Sequence of chain 1.J:
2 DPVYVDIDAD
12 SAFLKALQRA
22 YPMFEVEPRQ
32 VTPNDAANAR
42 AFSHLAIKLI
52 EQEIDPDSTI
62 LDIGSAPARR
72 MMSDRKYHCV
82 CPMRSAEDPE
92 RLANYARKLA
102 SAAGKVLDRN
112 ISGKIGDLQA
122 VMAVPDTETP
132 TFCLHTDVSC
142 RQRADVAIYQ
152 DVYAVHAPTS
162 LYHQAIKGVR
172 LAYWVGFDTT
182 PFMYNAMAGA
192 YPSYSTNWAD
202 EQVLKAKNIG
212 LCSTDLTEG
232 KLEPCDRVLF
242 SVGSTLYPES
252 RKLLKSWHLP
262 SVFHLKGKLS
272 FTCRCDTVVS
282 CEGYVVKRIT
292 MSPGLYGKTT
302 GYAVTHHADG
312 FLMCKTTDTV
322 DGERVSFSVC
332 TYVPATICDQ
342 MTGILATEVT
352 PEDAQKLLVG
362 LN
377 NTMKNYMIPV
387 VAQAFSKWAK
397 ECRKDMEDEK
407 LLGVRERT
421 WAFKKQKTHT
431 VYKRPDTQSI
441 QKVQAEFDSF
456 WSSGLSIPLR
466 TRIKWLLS

Sequence of chain 1.I:
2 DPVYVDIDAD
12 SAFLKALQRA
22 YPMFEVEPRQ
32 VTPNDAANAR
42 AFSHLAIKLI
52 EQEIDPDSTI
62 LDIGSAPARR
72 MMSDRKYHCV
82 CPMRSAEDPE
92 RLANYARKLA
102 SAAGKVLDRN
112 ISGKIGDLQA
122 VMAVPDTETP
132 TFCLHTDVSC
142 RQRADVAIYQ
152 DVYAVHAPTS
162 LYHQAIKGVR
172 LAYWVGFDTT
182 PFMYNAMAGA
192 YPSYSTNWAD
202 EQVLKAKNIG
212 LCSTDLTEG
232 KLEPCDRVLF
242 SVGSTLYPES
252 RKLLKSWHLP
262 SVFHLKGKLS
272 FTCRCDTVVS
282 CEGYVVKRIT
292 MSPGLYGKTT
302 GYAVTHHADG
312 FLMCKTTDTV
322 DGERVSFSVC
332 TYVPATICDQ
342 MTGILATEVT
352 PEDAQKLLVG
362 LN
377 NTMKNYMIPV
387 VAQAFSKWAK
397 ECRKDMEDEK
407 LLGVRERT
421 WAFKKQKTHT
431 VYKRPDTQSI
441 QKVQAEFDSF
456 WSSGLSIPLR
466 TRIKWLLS

Binding-site contacts:
Ligand atom O3A contacts residue ALA40 of chain 1.I at 3.7 Å.
Ligand atom N6C contacts residue VAL279 of chain 1.J at 3.6 Å (h-bond).
Ligand atom N2 contacts residue TYR154 of chain 1.I at 3.8 Å.
Ligand atom N7 contacts residue TYR248 of chain 1.I at 3.7 Å.
Ligand atom N1 contacts residue GLU250 of chain 1.I at 3.1 Å (salt-bridge).
Ligand atom O3A contacts residue ARG41 of chain 1.I at 3.4 Å (salt-bridge).
Ligand atom O2A contacts residue ALA40 of chain 1.I at 3.7 Å.
Ligand atom C2 contacts residue TYR154 of chain 1.I at 3.5 Å (hydrophobic).
Ligand atom O21 contacts residue ARG41 of chain 1.I at 3.5 Å.
Ligand atom O4 contacts residue ASP7 of chain 1.I at 3.6 Å.
Ligand atom O31 contacts residue ARG70 of chain 1.I at 3.5 Å (salt-bridge).
Ligand atom N3 contacts residue TYR5 of chain 1.I at 3.5 Å (h-bond).
Ligand atom C5 contacts residue TYR248 of chain 1.I at 3.6 Å (hydrophobic).
Ligand atom N1C contacts residue PRO34 of chain 1.I at 3.8 Å.
Ligand atom C4 contacts residue TYR248 of chain 1.I at 3.6 Å (hydrophobic).
Ligand atom O23 contacts residue ARG41 of chain 1.I at 3.8 Å.
Ligand atom C3A contacts residue ARG41 of chain 1.I at 3.5 Å.
Ligand atom C7 contacts residue SAH1 of chain 1.PA at 3.7 Å.
Ligand atom O2A contacts residue ASP152 of chain 1.I at 3.6 Å.
Ligand atom N6C contacts residue ASN35 of chain 1.I at 3.5 Å.
Ligand atom C2 contacts residue GLU250 of chain 1.I at 3.6 Å.
Ligand atom O13 contacts residue MG1 of chain 1.EB at 3.5 Å.
Ligand atom N1 contacts residue TYR154 of chain 1.I at 3.4 Å.
Ligand atom P2 contacts residue MG1 of chain 1.EB at 3.2 Å.
Ligand atom O2A contacts residue TYR285 of chain 1.I at 3.0 Å (h-bond).
Ligand atom O15 contacts residue TYR248 of chain 1.I at 3.3 Å (h-bond).
Ligand atom N3 contacts residue TYR248 of chain 1.I at 3.8 Å.
Ligand atom P1 contacts residue MG1 of chain 1.EB at 3.7 Å.
Ligand atom O22 contacts residue MG1 of chain 1.EB at 1.8 Å.
Ligand atom N7C contacts residue ASN35 of chain 1.I at 3.6 Å.
Ligand atom O12 contacts residue TYR248 of chain 1.I at 3.7 Å.
Ligand atom P1 contacts residue TYR248 of chain 1.I at 3.8 Å.
Ligand atom N1 contacts residue TYR248 of chain 1.I at 3.6 Å.
Ligand atom O12 contacts residue MG1 of chain 1.EB at 2.8 Å.
Ligand atom O13 contacts residue ARG41 of chain 1.I at 3.7 Å.
Ligand atom C2 contacts residue TYR248 of chain 1.I at 3.6 Å (hydrophobic).
Ligand atom C5 contacts residue ARG41 of chain 1.I at 3.7 Å.
Ligand atom O4A contacts residue VAL243 of chain 1.I at 3.6 Å.
Ligand atom N2 contacts residue GLU250 of chain 1.I at 3.1 Å (salt-bridge).
Ligand atom O2 contacts residue TYR5 of chain 1.I at 3.6 Å.

This small molecule binds to this protein.
Small molecule (SMILES): C[n+]1cn([C@@H]2O[C@H](CO[P](=O)(O)O[P](=O)(O)O[P](=O)(O)OC[C@H]3O[C@@H](n4cnc5c(N)ncnc54)[C@H](O)[C@@H]3O[P](=O)(O)OC[C@H]3O[C@@H](n4ccc(=O)[nH]c4=O)[C@H](O)[C@@H]3OP(=O)(O)O)[C@@H](O)[C@H]2O)c2nc(N)[nH]c(=O)c21